Sequence of chain 1.A:
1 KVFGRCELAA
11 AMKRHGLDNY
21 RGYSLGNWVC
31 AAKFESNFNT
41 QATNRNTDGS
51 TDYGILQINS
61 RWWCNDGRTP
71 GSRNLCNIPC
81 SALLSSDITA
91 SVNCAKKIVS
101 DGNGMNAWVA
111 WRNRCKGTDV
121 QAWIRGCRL

The small molecule below binds the protein below.
Small molecule (SMILES): Cc1ccc(S(=O)(=O)O)cc1

Binding-site contacts:
Ligand atom C3 contacts residue SER36 of chain 1.A at 3.9 Å.
Ligand atom C7 contacts residue LYS33 of chain 1.A at 3.5 Å.
Ligand atom S contacts residue ASN44 of chain 1.A at 4.2 Å.
Ligand atom C2 contacts residue GLU35 of chain 1.A at 3.5 Å.
Ligand atom O2 contacts residue ASN44 of chain 1.A at 4.2 Å.
Ligand atom C7 contacts residue PHE34 of chain 1.A at 4.3 Å (hydrophobic).
Ligand atom C3 contacts residue ASN37 of chain 1.A at 3.8 Å.
Ligand atom C6 contacts residue ASN37 of chain 1.A at 4.2 Å.
Ligand atom C5 contacts residue ASN37 of chain 1.A at 3.7 Å.
Ligand atom C3 contacts residue LYS33 of chain 1.A at 4.2 Å.
Ligand atom C3 contacts residue PHE34 of chain 1.A at 3.9 Å (hydrophobic).
Ligand atom C7 contacts residue ASN37 of chain 1.A at 4.1 Å.
Ligand atom O2 contacts residue SER36 of chain 1.A at 4.3 Å.
Ligand atom O1 contacts residue ASN44 of chain 1.A at 3.1 Å (h-bond).
Ligand atom O2 contacts residue ALA42 of chain 1.A at 3.5 Å.
Ligand atom C2 contacts residue SER36 of chain 1.A at 3.9 Å.
Ligand atom C3 contacts residue GLU35 of chain 1.A at 3.8 Å.
Ligand atom C4 contacts residue ASN37 of chain 1.A at 3.7 Å.
Ligand atom C4 contacts residue LYS33 of chain 1.A at 4.2 Å.
Ligand atom C2 contacts residue ASN37 of chain 1.A at 4.3 Å.